Binding-site contacts:
Ligand atom N01 contacts residue ASN712 of chain 1.A at 4.2 Å.
Ligand atom C05 contacts residue ASN1142 of chain 1.A at 3.7 Å.
Ligand atom N10 contacts residue SER1320 of chain 1.A at 2.9 Å (h-bond).
Ligand atom C03 contacts residue ASN1142 of chain 1.A at 4.2 Å.
Ligand atom O11 contacts residue GLN1318 of chain 1.A at 2.7 Å (h-bond).
Ligand atom N01 contacts residue ASN1142 of chain 1.A at 4.0 Å.
Ligand atom C06 contacts residue ILE1143 of chain 1.A at 4.2 Å (hydrophobic).
Ligand atom C02 contacts residue ARG713 of chain 1.A at 4.4 Å.
Ligand atom S09 contacts residue GLN1318 of chain 1.A at 3.5 Å (h-bond).
Ligand atom S09 contacts residue SER1320 of chain 1.A at 4.3 Å.
Ligand atom C06 contacts residue SER1144 of chain 1.A at 4.1 Å.
Ligand atom N10 contacts residue GLY1319 of chain 1.A at 3.4 Å (h-bond).
Ligand atom N01 contacts residue ARG713 of chain 1.A at 4.2 Å.
Ligand atom C05 contacts residue ASN712 of chain 1.A at 3.4 Å.
Ligand atom C03 contacts residue ARG713 of chain 1.A at 4.3 Å.
Ligand atom O11 contacts residue ASN1142 of chain 1.A at 4.0 Å.
Ligand atom C07 contacts residue ASN712 of chain 1.A at 3.8 Å.
Ligand atom N10 contacts residue PHE1141 of chain 1.A at 4.2 Å.
Ligand atom C05 contacts residue GLU594 of chain 1.A at 3.8 Å.
Ligand atom C07 contacts residue ASN1142 of chain 1.A at 3.9 Å.
Ligand atom C06 contacts residue ASN712 of chain 1.A at 3.6 Å.
Ligand atom O11 contacts residue PHE1141 of chain 1.A at 4.3 Å.
Ligand atom O04 contacts residue ARG713 of chain 1.A at 3.4 Å.
Ligand atom O12 contacts residue GLN1318 of chain 1.A at 3.2 Å (h-bond).
Ligand atom C06 contacts residue GLU594 of chain 1.A at 4.0 Å.
Ligand atom C08 contacts residue ASN1142 of chain 1.A at 3.6 Å.
Ligand atom O12 contacts residue ASN712 of chain 1.A at 4.3 Å.
Ligand atom C08 contacts residue ASN712 of chain 1.A at 3.5 Å.
Ligand atom C02 contacts residue ASN1142 of chain 1.A at 3.8 Å.
Ligand atom O11 contacts residue ILE1143 of chain 1.A at 3.5 Å.
Ligand atom C07 contacts residue ILE1143 of chain 1.A at 4.5 Å (hydrophobic).
Ligand atom C02 contacts residue ASN712 of chain 1.A at 3.6 Å.
Ligand atom C03 contacts residue ASN712 of chain 1.A at 3.9 Å.
Ligand atom S09 contacts residue ASN1142 of chain 1.A at 4.2 Å.
Ligand atom N10 contacts residue GLN1318 of chain 1.A at 3.8 Å.
Ligand atom O12 contacts residue SER1320 of chain 1.A at 3.9 Å.
Ligand atom C06 contacts residue ASN1142 of chain 1.A at 3.7 Å.
Ligand atom O11 contacts residue SER1144 of chain 1.A at 3.5 Å (h-bond).
Ligand atom N10 contacts residue ASN1142 of chain 1.A at 3.6 Å (h-bond).

A small-molecule ligand and the protein it binds are described below.
Small molecule (SMILES): Nc1cc(S(N)(=O)=O)ccc1O

Sequence of chain 1.A:
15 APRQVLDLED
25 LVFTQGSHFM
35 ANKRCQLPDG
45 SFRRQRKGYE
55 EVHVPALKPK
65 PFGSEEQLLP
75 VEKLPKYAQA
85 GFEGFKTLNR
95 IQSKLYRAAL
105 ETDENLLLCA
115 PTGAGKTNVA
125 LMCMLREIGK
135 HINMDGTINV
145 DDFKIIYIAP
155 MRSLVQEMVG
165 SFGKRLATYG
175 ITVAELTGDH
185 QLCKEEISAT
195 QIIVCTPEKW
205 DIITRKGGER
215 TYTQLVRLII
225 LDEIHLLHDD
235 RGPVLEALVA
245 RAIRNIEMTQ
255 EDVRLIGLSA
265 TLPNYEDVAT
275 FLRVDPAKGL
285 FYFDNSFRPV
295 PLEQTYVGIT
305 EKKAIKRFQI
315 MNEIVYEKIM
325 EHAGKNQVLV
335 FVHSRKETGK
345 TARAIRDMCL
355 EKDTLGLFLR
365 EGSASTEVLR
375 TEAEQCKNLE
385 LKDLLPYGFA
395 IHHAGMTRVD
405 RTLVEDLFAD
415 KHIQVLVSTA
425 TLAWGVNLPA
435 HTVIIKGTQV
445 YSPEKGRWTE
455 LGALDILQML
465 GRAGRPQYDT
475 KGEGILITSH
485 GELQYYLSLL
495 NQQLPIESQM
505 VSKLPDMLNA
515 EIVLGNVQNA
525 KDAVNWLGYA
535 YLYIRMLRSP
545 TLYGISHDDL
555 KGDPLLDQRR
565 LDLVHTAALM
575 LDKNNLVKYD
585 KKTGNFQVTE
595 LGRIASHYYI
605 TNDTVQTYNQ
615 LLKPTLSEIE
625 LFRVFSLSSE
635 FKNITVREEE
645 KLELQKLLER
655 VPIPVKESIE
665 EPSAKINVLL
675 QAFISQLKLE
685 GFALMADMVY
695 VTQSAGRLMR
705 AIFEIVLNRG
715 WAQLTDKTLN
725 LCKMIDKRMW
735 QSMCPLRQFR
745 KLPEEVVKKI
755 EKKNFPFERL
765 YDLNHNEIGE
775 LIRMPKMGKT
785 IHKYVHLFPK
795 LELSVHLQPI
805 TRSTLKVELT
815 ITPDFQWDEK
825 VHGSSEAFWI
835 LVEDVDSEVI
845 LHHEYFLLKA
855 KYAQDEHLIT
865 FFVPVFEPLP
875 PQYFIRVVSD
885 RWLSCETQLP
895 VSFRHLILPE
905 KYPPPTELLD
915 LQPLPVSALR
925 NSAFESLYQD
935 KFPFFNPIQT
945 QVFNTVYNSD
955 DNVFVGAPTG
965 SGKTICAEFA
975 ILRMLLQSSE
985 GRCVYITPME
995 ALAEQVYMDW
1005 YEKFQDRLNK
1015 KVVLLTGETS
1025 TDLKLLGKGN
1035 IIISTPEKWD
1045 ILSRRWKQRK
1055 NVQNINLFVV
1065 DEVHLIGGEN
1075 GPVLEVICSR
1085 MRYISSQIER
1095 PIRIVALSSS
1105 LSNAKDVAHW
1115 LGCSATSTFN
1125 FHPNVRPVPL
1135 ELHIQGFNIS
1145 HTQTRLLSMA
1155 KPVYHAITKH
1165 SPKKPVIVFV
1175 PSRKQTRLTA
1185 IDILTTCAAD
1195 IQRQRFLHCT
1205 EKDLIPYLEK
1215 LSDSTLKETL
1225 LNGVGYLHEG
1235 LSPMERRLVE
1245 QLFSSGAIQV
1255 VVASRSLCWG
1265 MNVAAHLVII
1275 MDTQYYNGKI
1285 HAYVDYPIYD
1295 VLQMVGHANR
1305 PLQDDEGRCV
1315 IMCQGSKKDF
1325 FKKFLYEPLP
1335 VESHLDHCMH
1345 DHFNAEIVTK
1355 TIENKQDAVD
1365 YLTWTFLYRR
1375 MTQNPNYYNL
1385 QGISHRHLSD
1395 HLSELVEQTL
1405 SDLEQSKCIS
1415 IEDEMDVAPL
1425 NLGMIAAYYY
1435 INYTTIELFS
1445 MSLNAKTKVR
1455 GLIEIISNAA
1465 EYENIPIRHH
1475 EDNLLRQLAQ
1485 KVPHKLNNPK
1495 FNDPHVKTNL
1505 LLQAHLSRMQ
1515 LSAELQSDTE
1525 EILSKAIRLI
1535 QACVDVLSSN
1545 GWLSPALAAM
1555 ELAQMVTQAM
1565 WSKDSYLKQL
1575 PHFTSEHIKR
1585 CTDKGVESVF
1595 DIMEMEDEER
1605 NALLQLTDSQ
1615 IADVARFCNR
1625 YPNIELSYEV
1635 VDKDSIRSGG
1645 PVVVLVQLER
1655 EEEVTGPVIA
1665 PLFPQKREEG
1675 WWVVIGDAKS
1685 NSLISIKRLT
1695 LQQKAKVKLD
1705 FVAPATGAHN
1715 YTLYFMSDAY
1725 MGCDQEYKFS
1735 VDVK